Binding-site contacts:
Ligand atom C7 contacts residue TRP138 of chain 16.E at 4.3 Å (hydrophobic).
Ligand atom O3 contacts residue TRP138 of chain 16.E at 3.5 Å.
Ligand atom O7 contacts residue TRP138 of chain 16.E at 3.8 Å.
Ligand atom C4 contacts residue TRP138 of chain 16.E at 3.3 Å (hydrophobic).
Ligand atom O5 contacts residue ASN120 of chain 16.E at 2.4 Å (h-bond).
Ligand atom C4 contacts residue ASN120 of chain 16.E at 4.2 Å.
Ligand atom C1 contacts residue ASN120 of chain 16.E at 1.4 Å.
Ligand atom N2 contacts residue TRP138 of chain 16.E at 3.7 Å.
Ligand atom C5 contacts residue TRP138 of chain 16.E at 3.5 Å (hydrophobic).
Ligand atom O7 contacts residue ASN120 of chain 16.E at 4.4 Å.
Ligand atom O5 contacts residue ASN120 of chain 16.E at 4.0 Å.
Ligand atom C8 contacts residue TRP138 of chain 16.E at 4.0 Å (hydrophobic).
Ligand atom O4 contacts residue TRP138 of chain 16.E at 3.1 Å.
Ligand atom C5 contacts residue ASN120 of chain 16.E at 3.6 Å.
Ligand atom C6 contacts residue ASN120 of chain 16.E at 3.0 Å.
Ligand atom C1 contacts residue TRP138 of chain 16.E at 3.9 Å (hydrophobic).
Ligand atom C2 contacts residue ASN120 of chain 16.E at 2.6 Å.
Ligand atom C5 contacts residue ASN120 of chain 16.E at 3.9 Å.
Ligand atom C8 contacts residue ASN120 of chain 16.E at 4.1 Å.
Ligand atom C3 contacts residue ASN120 of chain 16.E at 3.9 Å.
Ligand atom C7 contacts residue ASN120 of chain 16.E at 3.8 Å.
Ligand atom N2 contacts residue ASN120 of chain 16.E at 3.0 Å (h-bond).
Ligand atom C8 contacts residue GLY119 of chain 16.E at 3.9 Å.
Ligand atom C2 contacts residue TRP138 of chain 16.E at 3.8 Å (hydrophobic).
Ligand atom C3 contacts residue TRP138 of chain 16.E at 2.9 Å (hydrophobic).
Ligand atom O5 contacts residue TRP138 of chain 16.E at 4.3 Å.

The protein below binds the small molecule below.
Small molecule (SMILES): CC(=O)N[C@H]1[C@H](O[C@H]2[C@H](O)[C@@H](NC(C)=O)CO[C@@H]2CO[C@@H]2O[C@@H](C)[C@@H](O)[C@@H](O)[C@@H]2O)O[C@H](CO)[C@@H](O[C@@H]2O[C@H](CO)[C@@H](O)[C@H](O[C@@H]3O[C@H](CO)[C@@H](O)[C@H](O)[C@@H]3O)[C@@H]2O)[C@@H]1O

Sequence of chain 16.E:
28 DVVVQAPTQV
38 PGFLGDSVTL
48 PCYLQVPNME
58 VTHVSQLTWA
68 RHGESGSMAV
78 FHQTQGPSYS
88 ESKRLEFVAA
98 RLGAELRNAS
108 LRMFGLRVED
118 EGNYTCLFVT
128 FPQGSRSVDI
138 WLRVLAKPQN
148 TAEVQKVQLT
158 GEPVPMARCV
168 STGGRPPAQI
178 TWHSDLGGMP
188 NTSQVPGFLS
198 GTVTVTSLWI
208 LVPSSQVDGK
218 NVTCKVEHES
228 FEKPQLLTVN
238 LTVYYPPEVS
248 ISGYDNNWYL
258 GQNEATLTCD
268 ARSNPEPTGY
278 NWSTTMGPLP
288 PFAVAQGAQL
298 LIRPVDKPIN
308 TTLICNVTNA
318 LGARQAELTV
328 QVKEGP